Binding-site contacts:
Ligand atom O5 contacts residue HIS278 of chain 1.C at 3.4 Å.
Ligand atom O6 contacts residue SER51 of chain 1.C at 4.2 Å.
Ligand atom C2 contacts residue NAP1 of chain 1.V at 3.4 Å.
Ligand atom C1 contacts residue ARG231 of chain 1.C at 3.7 Å.
Ligand atom O3 contacts residue SER281 of chain 1.C at 2.7 Å (h-bond).
Ligand atom O5 contacts residue ARG231 of chain 1.C at 3.0 Å (salt-bridge).
Ligand atom O1B contacts residue MET290 of chain 1.C at 4.2 Å.
Ligand atom C3 contacts residue SER281 of chain 1.C at 3.8 Å.
Ligand atom C4 contacts residue PHE71 of chain 1.C at 4.2 Å (hydrophobic).
Ligand atom O1B contacts residue GLY72 of chain 1.C at 3.1 Å.
Ligand atom O6 contacts residue GLY52 of chain 1.C at 3.6 Å (h-bond).
Ligand atom O2 contacts residue HIS278 of chain 1.C at 2.6 Å (h-bond).
Ligand atom C1 contacts residue GLY72 of chain 1.C at 3.9 Å.
Ligand atom O1A contacts residue NAP1 of chain 1.V at 3.3 Å.
Ligand atom O1B contacts residue NAP1 of chain 1.V at 3.4 Å.
Ligand atom C2 contacts residue HIS278 of chain 1.C at 3.5 Å.
Ligand atom C6 contacts residue PHE71 of chain 1.C at 3.4 Å (hydrophobic).
Ligand atom C3 contacts residue NAP1 of chain 1.V at 3.7 Å.
Ligand atom O1B contacts residue GLY74 of chain 1.C at 4.0 Å.
Ligand atom O4 contacts residue MET290 of chain 1.C at 4.1 Å.
Ligand atom O2 contacts residue ARG231 of chain 1.C at 2.7 Å (salt-bridge).
Ligand atom O2 contacts residue NAP1 of chain 1.V at 3.0 Å.
Ligand atom C3 contacts residue HIS278 of chain 1.C at 3.7 Å.
Ligand atom O1A contacts residue GLY74 of chain 1.C at 2.8 Å (h-bond).
Ligand atom C5 contacts residue HIS278 of chain 1.C at 4.1 Å.
Ligand atom O3 contacts residue MET290 of chain 1.C at 3.6 Å.
Ligand atom C2 contacts residue ARG231 of chain 1.C at 3.7 Å.
Ligand atom O4 contacts residue PHE71 of chain 1.C at 4.2 Å.
Ligand atom O3 contacts residue NAP1 of chain 1.V at 3.7 Å.
Ligand atom O4 contacts residue ARG287 of chain 1.C at 3.4 Å (salt-bridge).
Ligand atom O1B contacts residue LEU97 of chain 1.C at 3.4 Å.
Ligand atom C1 contacts residue VAL73 of chain 1.C at 3.6 Å (hydrophobic).
Ligand atom O1A contacts residue ARG231 of chain 1.C at 2.9 Å (salt-bridge).
Ligand atom O3 contacts residue LEU97 of chain 1.C at 4.2 Å.
Ligand atom C1 contacts residue GLY74 of chain 1.C at 3.7 Å.
Ligand atom C6 contacts residue SER51 of chain 1.C at 3.8 Å.
Ligand atom C6 contacts residue GLY52 of chain 1.C at 4.2 Å.
Ligand atom O1A contacts residue VAL73 of chain 1.C at 3.6 Å.
Ligand atom C1 contacts residue NAP1 of chain 1.V at 3.3 Å.
Ligand atom O1B contacts residue VAL73 of chain 1.C at 2.9 Å (h-bond).

Sequence of chain 1.C:
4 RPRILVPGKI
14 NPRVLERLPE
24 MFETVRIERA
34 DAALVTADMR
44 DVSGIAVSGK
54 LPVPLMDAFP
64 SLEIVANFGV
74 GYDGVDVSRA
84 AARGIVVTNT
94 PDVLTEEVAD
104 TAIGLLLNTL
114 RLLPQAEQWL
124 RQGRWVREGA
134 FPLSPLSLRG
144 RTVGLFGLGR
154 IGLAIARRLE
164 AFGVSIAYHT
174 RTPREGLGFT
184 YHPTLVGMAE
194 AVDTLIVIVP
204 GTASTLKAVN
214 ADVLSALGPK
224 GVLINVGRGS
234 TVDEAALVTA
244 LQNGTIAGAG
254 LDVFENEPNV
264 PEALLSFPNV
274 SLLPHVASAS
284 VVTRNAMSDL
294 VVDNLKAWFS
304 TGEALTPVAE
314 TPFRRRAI

This protein binds this small molecule.
Small molecule (SMILES): O=C(O)C(=O)[C@@H](O)[C@H](O)[C@H](O)CO